Sequence of chain 1.F:
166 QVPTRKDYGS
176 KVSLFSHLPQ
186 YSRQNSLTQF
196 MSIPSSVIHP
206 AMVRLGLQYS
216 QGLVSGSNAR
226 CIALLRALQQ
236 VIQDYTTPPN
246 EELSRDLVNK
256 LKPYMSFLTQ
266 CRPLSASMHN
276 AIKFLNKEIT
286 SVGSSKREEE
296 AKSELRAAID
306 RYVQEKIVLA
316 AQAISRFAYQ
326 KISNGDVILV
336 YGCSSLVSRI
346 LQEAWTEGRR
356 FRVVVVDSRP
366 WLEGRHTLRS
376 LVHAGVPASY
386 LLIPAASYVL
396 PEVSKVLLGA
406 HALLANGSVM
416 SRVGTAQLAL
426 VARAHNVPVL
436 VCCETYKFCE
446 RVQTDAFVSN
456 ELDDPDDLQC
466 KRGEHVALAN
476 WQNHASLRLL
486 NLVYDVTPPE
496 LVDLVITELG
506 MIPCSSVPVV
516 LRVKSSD

This small molecule binds to this protein.
Small molecule (SMILES): O=C(COc1ccc(Cl)cc1)NC1CCC(NC(=O)COc2ccc(Cl)cc2)CC1

Binding-site contacts:
Ligand atom O04 contacts residue HIS205 of chain 1.C at 3.2 Å.
Ligand atom C24 contacts residue THR232 of chain 1.C at 3.6 Å.
Ligand atom C28 contacts residue THR232 of chain 1.C at 3.6 Å.
Ligand atom N08 contacts residue LEU179 of chain 1.F at 3.6 Å.
Ligand atom O03 contacts residue HIS205 of chain 1.D at 3.8 Å.
Ligand atom C15 contacts residue HIS205 of chain 1.D at 3.8 Å.
Ligand atom C21 contacts residue LEU179 of chain 1.E at 3.6 Å (hydrophobic).
Ligand atom O06 contacts residue VAL181 of chain 1.C at 3.3 Å.
Ligand atom CL1 contacts residue VAL242 of chain 1.D at 3.6 Å.
Ligand atom N08 contacts residue VAL181 of chain 1.C at 3.4 Å.
Ligand atom C13 contacts residue ASN179 of chain 1.D at 3.5 Å.
Ligand atom C25 contacts residue LEU179 of chain 1.E at 3.9 Å (hydrophobic).
Ligand atom C12 contacts residue ASN179 of chain 1.C at 3.9 Å.
Ligand atom C25 contacts residue ILE207 of chain 1.D at 3.7 Å (hydrophobic).
Ligand atom C14 contacts residue ASN179 of chain 1.C at 3.6 Å.
Ligand atom C17 contacts residue HIS205 of chain 1.D at 3.7 Å.
Ligand atom C29 contacts residue ILE207 of chain 1.D at 3.6 Å (hydrophobic).
Ligand atom C27 contacts residue ILE207 of chain 1.D at 3.8 Å (hydrophobic).
Ligand atom O05 contacts residue VAL181 of chain 1.D at 3.6 Å.
Ligand atom C11 contacts residue ASN179 of chain 1.D at 3.4 Å.
Ligand atom C22 contacts residue LEU179 of chain 1.F at 3.7 Å (hydrophobic).
Ligand atom C18 contacts residue HIS205 of chain 1.C at 3.5 Å.
Ligand atom C18 contacts residue SER178 of chain 1.F at 3.8 Å.
Ligand atom O03 contacts residue SER178 of chain 1.E at 3.2 Å (h-bond).
Ligand atom C17 contacts residue SER178 of chain 1.E at 3.9 Å.
Ligand atom C18 contacts residue LEU179 of chain 1.F at 3.7 Å (hydrophobic).
Ligand atom O06 contacts residue HIS205 of chain 1.C at 3.7 Å.
Ligand atom C30 contacts residue ILE207 of chain 1.C at 3.7 Å (hydrophobic).
Ligand atom C23 contacts residue THR232 of chain 1.D at 3.7 Å.
Ligand atom C26 contacts residue ILE207 of chain 1.C at 3.7 Å (hydrophobic).
Ligand atom C25 contacts residue VAL242 of chain 1.D at 3.9 Å (hydrophobic).
Ligand atom C26 contacts residue LEU179 of chain 1.F at 3.9 Å (hydrophobic).
Ligand atom CL2 contacts residue VAL242 of chain 1.C at 3.5 Å.
Ligand atom C16 contacts residue HIS205 of chain 1.C at 3.8 Å.
Ligand atom C28 contacts residue VAL177 of chain 1.F at 3.6 Å (hydrophobic).
Ligand atom N07 contacts residue VAL181 of chain 1.D at 3.7 Å.
Ligand atom CL1 contacts residue LEU485 of chain 1.E at 3.6 Å.
Ligand atom C16 contacts residue LEU179 of chain 1.F at 3.7 Å (hydrophobic).
Ligand atom C27 contacts residue VAL177 of chain 1.E at 3.7 Å (hydrophobic).
Ligand atom C27 contacts residue THR232 of chain 1.D at 3.4 Å.

Sequence of chain 1.D:
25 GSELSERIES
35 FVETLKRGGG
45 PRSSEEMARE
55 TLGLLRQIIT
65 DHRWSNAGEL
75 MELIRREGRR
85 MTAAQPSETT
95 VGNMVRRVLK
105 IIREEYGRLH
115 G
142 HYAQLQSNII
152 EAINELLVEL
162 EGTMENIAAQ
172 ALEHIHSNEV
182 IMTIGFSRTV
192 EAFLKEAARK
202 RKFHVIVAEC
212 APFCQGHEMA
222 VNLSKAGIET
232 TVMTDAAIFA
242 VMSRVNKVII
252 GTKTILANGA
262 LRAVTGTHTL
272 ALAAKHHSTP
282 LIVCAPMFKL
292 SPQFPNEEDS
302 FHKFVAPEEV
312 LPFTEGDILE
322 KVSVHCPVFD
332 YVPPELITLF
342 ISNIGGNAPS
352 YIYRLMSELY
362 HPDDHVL

Sequence of chain 1.C:
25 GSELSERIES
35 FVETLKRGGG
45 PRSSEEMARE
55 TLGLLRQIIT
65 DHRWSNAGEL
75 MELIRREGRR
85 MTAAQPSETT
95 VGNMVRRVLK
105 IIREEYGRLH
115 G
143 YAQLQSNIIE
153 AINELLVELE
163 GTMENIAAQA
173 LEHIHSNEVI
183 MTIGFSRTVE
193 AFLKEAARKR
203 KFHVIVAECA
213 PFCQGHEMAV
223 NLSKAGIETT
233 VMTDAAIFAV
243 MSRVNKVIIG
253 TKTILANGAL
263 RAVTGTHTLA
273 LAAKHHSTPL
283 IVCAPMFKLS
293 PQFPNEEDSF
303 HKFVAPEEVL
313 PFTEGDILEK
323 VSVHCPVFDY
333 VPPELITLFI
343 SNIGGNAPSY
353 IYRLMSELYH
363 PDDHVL

Sequence of chain 1.E:
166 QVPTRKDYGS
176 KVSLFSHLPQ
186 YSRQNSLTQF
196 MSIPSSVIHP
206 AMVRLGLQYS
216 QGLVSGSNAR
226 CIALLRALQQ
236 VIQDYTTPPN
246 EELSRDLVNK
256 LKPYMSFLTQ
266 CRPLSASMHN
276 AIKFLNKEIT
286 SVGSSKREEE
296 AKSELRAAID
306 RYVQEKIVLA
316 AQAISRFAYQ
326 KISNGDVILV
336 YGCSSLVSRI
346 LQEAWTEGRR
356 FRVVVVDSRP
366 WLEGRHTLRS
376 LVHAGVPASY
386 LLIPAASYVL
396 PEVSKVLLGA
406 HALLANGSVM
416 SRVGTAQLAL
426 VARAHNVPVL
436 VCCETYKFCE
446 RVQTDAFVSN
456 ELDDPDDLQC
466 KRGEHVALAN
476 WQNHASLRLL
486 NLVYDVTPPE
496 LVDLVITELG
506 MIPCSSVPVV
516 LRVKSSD